A protein and the small-molecule ligand that binds it are described below.
Small molecule (SMILES): CC(=O)N[C@@H]1[C@@H](O)[C@H](O)[C@@H](CO)O[C@H]1O

Binding-site contacts:
Ligand atom C7 contacts residue ASN503 of chain 1.B at 3.2 Å.
Ligand atom O7 contacts residue ASN503 of chain 1.B at 2.8 Å (h-bond).
Ligand atom O7 contacts residue TYR504 of chain 1.B at 4.3 Å.
Ligand atom C1 contacts residue ASN503 of chain 1.B at 3.3 Å.
Ligand atom C8 contacts residue THR512 of chain 1.B at 4.2 Å.
Ligand atom N2 contacts residue ASN503 of chain 1.B at 3.5 Å (h-bond).
Ligand atom C8 contacts residue ASN503 of chain 1.B at 4.2 Å.
Ligand atom O5 contacts residue ASN503 of chain 1.B at 4.0 Å.
Ligand atom O7 contacts residue THR512 of chain 1.B at 4.5 Å.
Ligand atom C2 contacts residue ASN503 of chain 1.B at 3.5 Å.

Sequence of chain 1.B:
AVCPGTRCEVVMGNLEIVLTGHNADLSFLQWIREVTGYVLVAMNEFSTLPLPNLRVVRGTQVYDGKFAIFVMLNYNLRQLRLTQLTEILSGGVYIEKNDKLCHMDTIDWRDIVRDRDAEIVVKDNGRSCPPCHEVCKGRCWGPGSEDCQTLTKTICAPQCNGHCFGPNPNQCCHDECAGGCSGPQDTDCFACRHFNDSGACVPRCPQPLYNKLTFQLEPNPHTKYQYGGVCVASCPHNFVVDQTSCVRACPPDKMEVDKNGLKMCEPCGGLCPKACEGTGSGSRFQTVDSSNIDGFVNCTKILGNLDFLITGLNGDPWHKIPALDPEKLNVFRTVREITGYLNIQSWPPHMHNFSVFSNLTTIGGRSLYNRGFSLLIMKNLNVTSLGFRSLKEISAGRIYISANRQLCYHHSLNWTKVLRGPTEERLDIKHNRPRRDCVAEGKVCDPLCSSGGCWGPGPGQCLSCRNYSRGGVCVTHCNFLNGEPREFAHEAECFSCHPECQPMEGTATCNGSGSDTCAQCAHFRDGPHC